Binding-site contacts:
Ligand atom C1 contacts residue ASN309 of chain 1.B at 1.4 Å.
Ligand atom C8 contacts residue ASN309 of chain 1.B at 4.4 Å.
Ligand atom O6 contacts residue ASN309 of chain 1.B at 4.4 Å.
Ligand atom N2 contacts residue ASN309 of chain 1.B at 3.0 Å (h-bond).
Ligand atom O5 contacts residue ASN309 of chain 1.B at 2.3 Å (h-bond).
Ligand atom C2 contacts residue ASN309 of chain 1.B at 2.5 Å.
Ligand atom O7 contacts residue ASN309 of chain 1.B at 3.9 Å.
Ligand atom C4 contacts residue ASN309 of chain 1.B at 4.2 Å.
Ligand atom C7 contacts residue ASN309 of chain 1.B at 3.6 Å.
Ligand atom C5 contacts residue ASN309 of chain 1.B at 3.6 Å.
Ligand atom C3 contacts residue ASN309 of chain 1.B at 3.8 Å.

Sequence of chain 1.B:
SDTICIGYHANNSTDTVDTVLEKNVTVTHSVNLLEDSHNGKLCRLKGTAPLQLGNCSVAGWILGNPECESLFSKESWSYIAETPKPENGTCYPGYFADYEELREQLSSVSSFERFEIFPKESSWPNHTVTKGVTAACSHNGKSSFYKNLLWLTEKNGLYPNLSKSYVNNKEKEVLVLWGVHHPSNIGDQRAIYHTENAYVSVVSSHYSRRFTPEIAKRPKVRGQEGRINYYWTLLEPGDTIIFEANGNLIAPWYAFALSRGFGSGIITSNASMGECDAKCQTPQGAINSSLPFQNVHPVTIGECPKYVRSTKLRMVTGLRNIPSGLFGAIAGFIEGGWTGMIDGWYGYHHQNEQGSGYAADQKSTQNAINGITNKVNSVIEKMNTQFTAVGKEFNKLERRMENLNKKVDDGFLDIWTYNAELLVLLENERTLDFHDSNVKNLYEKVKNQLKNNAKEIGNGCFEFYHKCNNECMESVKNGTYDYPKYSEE

A small-molecule ligand and the protein it binds are described below.
Small molecule (SMILES): CC(=O)N[C@@H]1[C@@H](O)[C@H](O)[C@@H](CO)O[C@H]1O